Binding-site contacts:
Ligand atom C17 contacts residue TRP25 of chain 1.A at 3.6 Å (hydrophobic).
Ligand atom C11 contacts residue PRO85 of chain 1.A at 4.0 Å (hydrophobic).
Ligand atom C1 contacts residue VAL31 of chain 1.A at 3.9 Å (hydrophobic).
Ligand atom N1 contacts residue ASN84 of chain 1.A at 3.6 Å (h-bond).
Ligand atom C16 contacts residue TRP25 of chain 1.A at 4.0 Å (hydrophobic).
Ligand atom C23 contacts residue PRO26 of chain 1.A at 3.5 Å (hydrophobic).
Ligand atom C10 contacts residue HIS88 of chain 1.A at 3.7 Å.
Ligand atom C2 contacts residue VAL31 of chain 1.A at 4.0 Å (hydrophobic).
Ligand atom C13 contacts residue TYR83 of chain 1.A at 3.6 Å (hydrophobic).
Ligand atom C1 contacts residue PHE27 of chain 1.A at 3.8 Å (hydrophobic).
Ligand atom CL1 contacts residue MET93 of chain 1.A at 4.0 Å.
Ligand atom C13 contacts residue ASN84 of chain 1.A at 3.3 Å.
Ligand atom CL1 contacts residue ASP89 of chain 1.A at 3.9 Å.
Ligand atom O1 contacts residue LEU38 of chain 1.A at 3.8 Å.
Ligand atom O2 contacts residue TRP25 of chain 1.A at 3.5 Å.
Ligand atom N2 contacts residue ASN84 of chain 1.A at 3.1 Å (h-bond).
Ligand atom C9 contacts residue HIS88 of chain 1.A at 3.8 Å.
Ligand atom C26 contacts residue EDO1 of chain 1.D at 3.5 Å.
Ligand atom C5 contacts residue LEU38 of chain 1.A at 4.0 Å (hydrophobic).
Ligand atom N3 contacts residue LEU38 of chain 1.A at 3.8 Å.
Ligand atom C6 contacts residue LEU38 of chain 1.A at 3.8 Å (hydrophobic).
Ligand atom C26 contacts residue TRP25 of chain 1.A at 4.0 Å (hydrophobic).
Ligand atom C23 contacts residue LEU36 of chain 1.A at 4.0 Å (hydrophobic).
Ligand atom O2 contacts residue EDO1 of chain 1.D at 3.8 Å.
Ligand atom C11 contacts residue HIS88 of chain 1.A at 3.5 Å.
Ligand atom C15 contacts residue VAL90 of chain 1.A at 3.9 Å (hydrophobic).
Ligand atom N3 contacts residue ASN84 of chain 1.A at 4.0 Å.
Ligand atom N1 contacts residue CYS80 of chain 1.A at 3.9 Å.
Ligand atom C12 contacts residue HIS88 of chain 1.A at 3.7 Å.
Ligand atom C14 contacts residue VAL90 of chain 1.A at 4.0 Å (hydrophobic).
Ligand atom N4 contacts residue HIS88 of chain 1.A at 2.9 Å (h-bond).
Ligand atom C12 contacts residue ASN84 of chain 1.A at 3.4 Å.
Ligand atom C1 contacts residue PRO26 of chain 1.A at 3.7 Å (hydrophobic).
Ligand atom C16 contacts residue VAL90 of chain 1.A at 3.5 Å (hydrophobic).
Ligand atom C17 contacts residue PRO26 of chain 1.A at 4.0 Å (hydrophobic).
Ligand atom C24 contacts residue PRO26 of chain 1.A at 3.5 Å (hydrophobic).
Ligand atom C7 contacts residue LEU38 of chain 1.A at 4.0 Å (hydrophobic).
Ligand atom C16 contacts residue PRO26 of chain 1.A at 3.8 Å (hydrophobic).
Ligand atom C5 contacts residue ASN84 of chain 1.A at 3.5 Å.
Ligand atom C17 contacts residue MET93 of chain 1.A at 3.8 Å (hydrophobic).

Sequence of chain 1.A:
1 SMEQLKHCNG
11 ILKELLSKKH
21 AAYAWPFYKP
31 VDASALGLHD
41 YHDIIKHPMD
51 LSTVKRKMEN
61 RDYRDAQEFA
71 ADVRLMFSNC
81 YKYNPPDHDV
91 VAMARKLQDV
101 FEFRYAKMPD

The small molecule below binds the protein below.
Small molecule (SMILES): COc1ccc2c(c1)C(c1ccc(Cl)cc1)=N[C@@H](CC(=O)N1CCC(N(C)C)CC1)c1nnc(C)n1-2